This small molecule binds to this protein.
Small molecule (SMILES): CN(C(=O)[C@H](Cc1ccccc1)NC(=O)Cc1c[nH]c2ccc(O)cc12)c1ccc(Cl)cc1

Sequence of chain 4.A:
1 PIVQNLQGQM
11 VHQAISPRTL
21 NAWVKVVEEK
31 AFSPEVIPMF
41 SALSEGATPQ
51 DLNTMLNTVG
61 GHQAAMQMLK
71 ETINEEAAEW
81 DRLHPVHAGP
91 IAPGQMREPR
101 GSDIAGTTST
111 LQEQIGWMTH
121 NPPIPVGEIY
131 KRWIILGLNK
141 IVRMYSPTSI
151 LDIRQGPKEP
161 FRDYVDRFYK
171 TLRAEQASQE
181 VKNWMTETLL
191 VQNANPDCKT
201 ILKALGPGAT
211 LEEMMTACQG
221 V

Sequence of chain 2.A:
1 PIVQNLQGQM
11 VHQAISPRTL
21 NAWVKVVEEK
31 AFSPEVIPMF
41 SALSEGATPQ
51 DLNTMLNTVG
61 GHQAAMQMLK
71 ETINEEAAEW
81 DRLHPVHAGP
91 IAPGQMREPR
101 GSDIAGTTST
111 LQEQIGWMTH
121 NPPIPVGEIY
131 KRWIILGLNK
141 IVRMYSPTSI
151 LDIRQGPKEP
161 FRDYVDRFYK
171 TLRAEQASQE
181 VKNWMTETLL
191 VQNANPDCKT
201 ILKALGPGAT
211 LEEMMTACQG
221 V

Binding-site contacts:
Ligand atom C11 contacts residue ASN57 of chain 4.A at 3.6 Å.
Ligand atom N1 contacts residue LYS70 of chain 4.A at 3.8 Å.
Ligand atom C5 contacts residue ARG173 of chain 2.A at 3.9 Å.
Ligand atom C7 contacts residue LYS70 of chain 4.A at 3.5 Å.
Ligand atom C10 contacts residue LYS70 of chain 4.A at 3.7 Å.
Ligand atom C19 contacts residue ASN53 of chain 4.A at 3.5 Å.
Ligand atom C24 contacts residue LEU69 of chain 4.A at 3.8 Å (hydrophobic).
Ligand atom C6 contacts residue LYS70 of chain 4.A at 3.6 Å.
Ligand atom N3 contacts residue ASN53 of chain 4.A at 3.8 Å.
Ligand atom C8 contacts residue LYS70 of chain 4.A at 3.8 Å.
Ligand atom C8 contacts residue ARG173 of chain 2.A at 3.4 Å.
Ligand atom N2 contacts residue ASN57 of chain 4.A at 2.7 Å (h-bond).
Ligand atom C18 contacts residue TYR130 of chain 4.A at 3.5 Å (hydrophobic).
Ligand atom C2 contacts residue ARG173 of chain 2.A at 3.5 Å.
Ligand atom O3 contacts residue LYS182 of chain 2.A at 3.1 Å.
Ligand atom C9 contacts residue ASN57 of chain 4.A at 3.5 Å.
Ligand atom C4 contacts residue LYS70 of chain 4.A at 3.8 Å.
Ligand atom C23 contacts residue LYS70 of chain 4.A at 3.8 Å.
Ligand atom C24 contacts residue MET66 of chain 4.A at 3.7 Å (hydrophobic).
Ligand atom C20 contacts residue ASN53 of chain 4.A at 3.5 Å.
Ligand atom C6 contacts residue GLN63 of chain 4.A at 3.6 Å.
Ligand atom O1 contacts residue LYS70 of chain 4.A at 3.2 Å (salt-bridge).
Ligand atom O2 contacts residue ASN53 of chain 4.A at 3.8 Å.
Ligand atom C1 contacts residue ARG173 of chain 2.A at 3.4 Å.
Ligand atom C19 contacts residue TYR130 of chain 4.A at 3.6 Å (hydrophobic).
Ligand atom C20 contacts residue ASN57 of chain 4.A at 3.5 Å.
Ligand atom C10 contacts residue ASN57 of chain 4.A at 3.5 Å.
Ligand atom C3 contacts residue ARG173 of chain 2.A at 3.9 Å.
Ligand atom C5 contacts residue LYS70 of chain 4.A at 3.4 Å.
Ligand atom C26 contacts residue ASN57 of chain 4.A at 3.4 Å.
Ligand atom C6 contacts residue ARG173 of chain 2.A at 3.5 Å.
Ligand atom N1 contacts residue ARG173 of chain 2.A at 3.5 Å (salt-bridge).
Ligand atom C1 contacts residue GLN63 of chain 4.A at 3.7 Å.
Ligand atom C19 contacts residue ALA105 of chain 4.A at 3.6 Å (hydrophobic).
Ligand atom N1 contacts residue GLN63 of chain 4.A at 2.9 Å (h-bond).
Ligand atom O2 contacts residue ASN57 of chain 4.A at 3.1 Å (h-bond).
Ligand atom CL contacts residue ASN74 of chain 4.A at 3.8 Å.
Ligand atom C14 contacts residue ASN53 of chain 4.A at 3.5 Å.
Ligand atom C26 contacts residue LEU56 of chain 4.A at 3.8 Å (hydrophobic).
Ligand atom C1 contacts residue TYR169 of chain 2.A at 3.9 Å (hydrophobic).